Sequence of chain 1.K:
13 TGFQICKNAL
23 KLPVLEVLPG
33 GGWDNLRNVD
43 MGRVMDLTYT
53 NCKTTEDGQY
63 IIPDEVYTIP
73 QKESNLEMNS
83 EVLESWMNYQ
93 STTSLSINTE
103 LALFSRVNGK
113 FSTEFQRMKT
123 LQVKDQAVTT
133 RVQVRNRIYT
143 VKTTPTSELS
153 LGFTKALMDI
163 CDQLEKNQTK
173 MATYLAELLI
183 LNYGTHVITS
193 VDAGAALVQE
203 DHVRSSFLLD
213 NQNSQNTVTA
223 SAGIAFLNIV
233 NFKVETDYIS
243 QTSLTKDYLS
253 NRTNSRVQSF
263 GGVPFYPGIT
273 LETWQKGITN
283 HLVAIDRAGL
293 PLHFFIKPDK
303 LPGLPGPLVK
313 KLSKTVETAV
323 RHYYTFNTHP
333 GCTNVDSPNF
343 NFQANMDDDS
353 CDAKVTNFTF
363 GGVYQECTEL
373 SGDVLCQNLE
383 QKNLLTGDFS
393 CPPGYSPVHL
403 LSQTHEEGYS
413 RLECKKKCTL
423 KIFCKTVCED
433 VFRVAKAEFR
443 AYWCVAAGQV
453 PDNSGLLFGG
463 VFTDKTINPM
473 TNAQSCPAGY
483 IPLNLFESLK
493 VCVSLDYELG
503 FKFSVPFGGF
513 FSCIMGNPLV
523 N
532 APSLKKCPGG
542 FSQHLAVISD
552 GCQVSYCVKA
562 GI

Binding-site contacts:
Ligand atom O6 contacts residue LEU251 of chain 1.K at 3.8 Å.
Ligand atom N2 contacts residue ASN253 of chain 1.K at 2.9 Å (h-bond).
Ligand atom C6 contacts residue LEU251 of chain 1.K at 3.7 Å (hydrophobic).
Ligand atom N2 contacts residue SER207 of chain 1.K at 3.4 Å (h-bond).
Ligand atom O5 contacts residue ASN253 of chain 1.K at 2.4 Å (h-bond).
Ligand atom C1 contacts residue SER207 of chain 1.K at 4.1 Å.
Ligand atom O7 contacts residue ASN253 of chain 1.K at 3.7 Å.
Ligand atom C7 contacts residue VAL205 of chain 1.K at 4.4 Å (hydrophobic).
Ligand atom C5 contacts residue ASN253 of chain 1.K at 3.6 Å.
Ligand atom C1 contacts residue ASN253 of chain 1.K at 1.4 Å.
Ligand atom C3 contacts residue SER207 of chain 1.K at 4.1 Å.
Ligand atom C2 contacts residue SER207 of chain 1.K at 3.2 Å.
Ligand atom C4 contacts residue ASN253 of chain 1.K at 4.2 Å.
Ligand atom C2 contacts residue ASN253 of chain 1.K at 2.5 Å.
Ligand atom O5 contacts residue LEU251 of chain 1.K at 4.3 Å.
Ligand atom C3 contacts residue ASN253 of chain 1.K at 3.8 Å.
Ligand atom C8 contacts residue THR255 of chain 1.K at 4.5 Å.
Ligand atom C8 contacts residue VAL205 of chain 1.K at 3.6 Å (hydrophobic).
Ligand atom O3 contacts residue SER207 of chain 1.K at 3.9 Å.
Ligand atom C7 contacts residue ASN253 of chain 1.K at 3.5 Å.
Ligand atom N2 contacts residue VAL205 of chain 1.K at 4.1 Å.

This protein binds this small molecule.
Small molecule (SMILES): CC(=O)N[C@@H]1[C@@H](O)[C@H](O)[C@@H](CO)O[C@H]1O